Sequence of chain 1.G:
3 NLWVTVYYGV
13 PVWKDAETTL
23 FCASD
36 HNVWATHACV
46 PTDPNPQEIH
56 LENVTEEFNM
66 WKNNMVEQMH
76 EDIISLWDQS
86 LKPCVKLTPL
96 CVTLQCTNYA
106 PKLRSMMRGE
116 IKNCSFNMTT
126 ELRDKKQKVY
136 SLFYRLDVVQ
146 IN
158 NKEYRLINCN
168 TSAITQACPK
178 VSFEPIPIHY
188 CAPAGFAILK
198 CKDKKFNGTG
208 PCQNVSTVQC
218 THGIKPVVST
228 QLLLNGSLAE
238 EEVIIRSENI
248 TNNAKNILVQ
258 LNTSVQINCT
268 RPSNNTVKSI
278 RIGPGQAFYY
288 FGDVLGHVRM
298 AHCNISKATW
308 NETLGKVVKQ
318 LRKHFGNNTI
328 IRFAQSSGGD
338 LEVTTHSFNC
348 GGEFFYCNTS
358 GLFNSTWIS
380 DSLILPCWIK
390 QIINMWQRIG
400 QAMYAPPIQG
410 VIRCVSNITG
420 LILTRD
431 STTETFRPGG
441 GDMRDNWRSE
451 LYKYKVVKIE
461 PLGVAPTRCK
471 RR

This small molecule binds to this protein.
Small molecule (SMILES): CC(=O)N[C@@H]1[C@@H](O)[C@H](O)[C@@H](CO)O[C@H]1O

Binding-site contacts:
Ligand atom O5 contacts residue ASN204 of chain 1.G at 2.4 Å (h-bond).
Ligand atom C5 contacts residue ASN204 of chain 1.G at 3.7 Å.
Ligand atom C8 contacts residue SER244 of chain 1.G at 3.3 Å.
Ligand atom C8 contacts residue ILE242 of chain 1.G at 4.5 Å (hydrophobic).
Ligand atom C3 contacts residue THR206 of chain 1.G at 4.2 Å.
Ligand atom O5 contacts residue THR206 of chain 1.G at 4.0 Å.
Ligand atom N2 contacts residue ASN204 of chain 1.G at 2.8 Å (h-bond).
Ligand atom C3 contacts residue ASN204 of chain 1.G at 3.8 Å.
Ligand atom C7 contacts residue ASN204 of chain 1.G at 3.2 Å.
Ligand atom C4 contacts residue ASN204 of chain 1.G at 4.2 Å.
Ligand atom N2 contacts residue THR206 of chain 1.G at 4.2 Å.
Ligand atom C2 contacts residue THR206 of chain 1.G at 4.1 Å.
Ligand atom C7 contacts residue HIS321 of chain 1.G at 4.1 Å.
Ligand atom C5 contacts residue THR206 of chain 1.G at 4.2 Å.
Ligand atom C1 contacts residue THR206 of chain 1.G at 3.4 Å.
Ligand atom C1 contacts residue ASN204 of chain 1.G at 1.4 Å.
Ligand atom C8 contacts residue ILE247 of chain 1.G at 4.1 Å (hydrophobic).
Ligand atom O7 contacts residue ILE242 of chain 1.G at 4.3 Å.
Ligand atom O7 contacts residue HIS321 of chain 1.G at 3.1 Å (h-bond).
Ligand atom O7 contacts residue ASN204 of chain 1.G at 3.1 Å (h-bond).
Ligand atom C8 contacts residue ASN204 of chain 1.G at 4.3 Å.
Ligand atom C2 contacts residue ASN204 of chain 1.G at 2.4 Å.